Binding-site contacts:
Ligand atom O01 contacts residue THR37 of chain 1.A at 3.4 Å (h-bond).
Ligand atom O35 contacts residue ARG44 of chain 1.A at 3.0 Å (salt-bridge).
Ligand atom C10 contacts residue ARG46 of chain 1.A at 3.8 Å.
Ligand atom CL1 contacts residue VAL96 of chain 1.A at 3.8 Å.
Ligand atom C07 contacts residue MET60 of chain 1.A at 3.6 Å (hydrophobic).
Ligand atom O34 contacts residue MET100 of chain 1.A at 3.7 Å.
Ligand atom C15 contacts residue MET60 of chain 1.A at 3.8 Å (hydrophobic).
Ligand atom O35 contacts residue THR63 of chain 1.A at 2.9 Å (h-bond).
Ligand atom C33 contacts residue THR63 of chain 1.A at 3.8 Å.
Ligand atom N04 contacts residue ILE36 of chain 1.A at 3.5 Å.
Ligand atom C16 contacts residue MET60 of chain 1.A at 3.4 Å (hydrophobic).
Ligand atom O35 contacts residue ALA62 of chain 1.A at 3.5 Å.
Ligand atom C07 contacts residue ILE36 of chain 1.A at 4.0 Å (hydrophobic).
Ligand atom C33 contacts residue ALA62 of chain 1.A at 3.8 Å (hydrophobic).
Ligand atom C12 contacts residue ARG94 of chain 1.A at 3.6 Å.
Ligand atom O01 contacts residue ILE36 of chain 1.A at 3.2 Å.
Ligand atom C41 contacts residue ILE36 of chain 1.A at 3.2 Å (hydrophobic).
Ligand atom C37 contacts residue ARG44 of chain 1.A at 3.5 Å.
Ligand atom O23 contacts residue ASN88 of chain 1.A at 2.6 Å (h-bond).
Ligand atom O34 contacts residue ALA62 of chain 1.A at 3.6 Å.
Ligand atom C08 contacts residue ARG46 of chain 1.A at 3.8 Å.
Ligand atom C17 contacts residue MET60 of chain 1.A at 3.6 Å (hydrophobic).
Ligand atom O36 contacts residue ARG44 of chain 1.A at 3.2 Å (salt-bridge).
Ligand atom CL1 contacts residue SER58 of chain 1.A at 3.4 Å.
Ligand atom CL0 contacts residue SER58 of chain 1.A at 3.5 Å.
Ligand atom N05 contacts residue ILE36 of chain 1.A at 3.6 Å.
Ligand atom C14 contacts residue ILE36 of chain 1.A at 3.6 Å (hydrophobic).
Ligand atom CL0 contacts residue MET60 of chain 1.A at 3.3 Å.
Ligand atom C21 contacts residue LEU90 of chain 1.A at 3.3 Å (hydrophobic).
Ligand atom C03 contacts residue ILE36 of chain 1.A at 3.4 Å (hydrophobic).
Ligand atom CL1 contacts residue ARG46 of chain 1.A at 3.8 Å.
Ligand atom O23 contacts residue LEU90 of chain 1.A at 3.2 Å.
Ligand atom C21 contacts residue ASN88 of chain 1.A at 3.6 Å.
Ligand atom C02 contacts residue ILE36 of chain 1.A at 3.5 Å (hydrophobic).
Ligand atom CL0 contacts residue ARG46 of chain 1.A at 3.8 Å.
Ligand atom C28 contacts residue ILE98 of chain 1.A at 3.8 Å (hydrophobic).
Ligand atom C22 contacts residue LEU90 of chain 1.A at 3.6 Å (hydrophobic).
Ligand atom C27 contacts residue ILE98 of chain 1.A at 3.6 Å (hydrophobic).
Ligand atom C26 contacts residue ILE98 of chain 1.A at 3.7 Å (hydrophobic).
Ligand atom CL0 contacts residue VAL96 of chain 1.A at 3.7 Å.

Sequence of chain 1.A:
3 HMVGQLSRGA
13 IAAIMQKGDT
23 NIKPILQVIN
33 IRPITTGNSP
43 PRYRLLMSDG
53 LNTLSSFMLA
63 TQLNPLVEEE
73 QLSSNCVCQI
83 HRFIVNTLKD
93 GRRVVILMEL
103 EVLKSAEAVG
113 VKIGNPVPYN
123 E

The protein below binds the small molecule below.
Small molecule (SMILES): CC(=O)N(Cc1ccc(-c2ccc(C(=O)O)o2)cc1)Cc1ccc(-c2cc(C(=O)O)nn2-c2ccc(Cl)c(Cl)c2)cc1